This small molecule binds to this protein.
Small molecule (SMILES): CC(=O)N[C@@H]1[C@@H](O)[C@H](O)[C@@H](CO)O[C@H]1O

Binding-site contacts:
Ligand atom C7 contacts residue ASN64 of chain 1.B at 2.9 Å.
Ligand atom C1 contacts residue ASN64 of chain 1.B at 1.4 Å.
Ligand atom C8 contacts residue ASP61 of chain 1.B at 4.0 Å.
Ligand atom C6 contacts residue GLU68 of chain 1.B at 3.2 Å.
Ligand atom C5 contacts residue GLU68 of chain 1.B at 4.0 Å.
Ligand atom C8 contacts residue ASN64 of chain 1.B at 4.2 Å.
Ligand atom N2 contacts residue ASN64 of chain 1.B at 2.9 Å (h-bond).
Ligand atom C4 contacts residue ASN64 of chain 1.B at 4.3 Å.
Ligand atom O7 contacts residue ASN64 of chain 1.B at 2.3 Å (h-bond).
Ligand atom C5 contacts residue ASN64 of chain 1.B at 3.7 Å.
Ligand atom C3 contacts residue ASN64 of chain 1.B at 3.8 Å.
Ligand atom O5 contacts residue GLU68 of chain 1.B at 3.6 Å.
Ligand atom O6 contacts residue GLU68 of chain 1.B at 2.9 Å (salt-bridge).
Ligand atom C2 contacts residue ASN64 of chain 1.B at 2.5 Å.
Ligand atom O5 contacts residue ASN64 of chain 1.B at 2.4 Å (h-bond).

Sequence of chain 1.B:
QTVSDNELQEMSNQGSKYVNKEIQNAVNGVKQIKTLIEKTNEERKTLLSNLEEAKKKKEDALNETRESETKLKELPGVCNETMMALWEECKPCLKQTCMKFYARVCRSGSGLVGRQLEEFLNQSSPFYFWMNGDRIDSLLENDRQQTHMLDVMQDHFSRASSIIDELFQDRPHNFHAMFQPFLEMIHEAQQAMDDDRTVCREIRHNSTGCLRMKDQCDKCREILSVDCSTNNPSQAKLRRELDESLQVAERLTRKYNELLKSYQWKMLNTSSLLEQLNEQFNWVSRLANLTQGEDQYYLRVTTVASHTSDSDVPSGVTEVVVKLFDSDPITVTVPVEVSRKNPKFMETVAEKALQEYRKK